The small molecule below binds the protein below.
Small molecule (SMILES): C/C(=C\c1csc(C)n1)[C@@H]1C[C@@H]2O[C@@H]2CCC[C@H](C)[C@H](O)[C@@H](C)C(=O)C(C)(C)[C@@H](O)CC(=O)O1

Binding-site contacts:
Ligand atom O70 contacts residue GLN280 of chain 1.B at 2.2 Å (h-bond).
Ligand atom C12 contacts residue THR274 of chain 1.B at 3.0 Å.
Ligand atom C13 contacts residue LEU361 of chain 1.B at 3.2 Å (hydrophobic).
Ligand atom C43 contacts residue ASP224 of chain 1.B at 3.3 Å.
Ligand atom C64 contacts residue THR274 of chain 1.B at 3.6 Å.
Ligand atom C72 contacts residue GLN280 of chain 1.B at 3.5 Å.
Ligand atom C60 contacts residue GLN280 of chain 1.B at 3.6 Å.
Ligand atom C16 contacts residue THR274 of chain 1.B at 3.5 Å.
Ligand atom S1 contacts residue GLN280 of chain 1.B at 2.8 Å (h-bond).
Ligand atom O76 contacts residue THR274 of chain 1.B at 2.3 Å (h-bond).
Ligand atom O49 contacts residue ASP224 of chain 1.B at 3.6 Å (salt-bridge).
Ligand atom C16 contacts residue GLN280 of chain 1.B at 3.8 Å.
Ligand atom C16 contacts residue GLN279 of chain 1.B at 3.4 Å.
Ligand atom C72 contacts residue THR274 of chain 1.B at 2.8 Å.
Ligand atom C64 contacts residue ARG276 of chain 1.B at 3.5 Å.
Ligand atom O26 contacts residue ALA231 of chain 1.B at 3.5 Å.
Ligand atom C12 contacts residue PRO272 of chain 1.B at 3.7 Å (hydrophobic).
Ligand atom C72 contacts residue LEU215 of chain 1.B at 3.8 Å (hydrophobic).
Ligand atom O76 contacts residue LEU215 of chain 1.B at 3.8 Å.
Ligand atom C32 contacts residue HIS227 of chain 1.B at 3.0 Å.
Ligand atom C60 contacts residue ARG276 of chain 1.B at 3.4 Å.
Ligand atom C43 contacts residue LEU215 of chain 1.B at 3.5 Å (hydrophobic).
Ligand atom N20 contacts residue THR274 of chain 1.B at 2.0 Å (h-bond).
Ligand atom C35 contacts residue HIS227 of chain 1.B at 3.2 Å.
Ligand atom C38 contacts residue HIS227 of chain 1.B at 3.0 Å.
Ligand atom O76 contacts residue LEU273 of chain 1.B at 3.2 Å.
Ligand atom C10 contacts residue PRO272 of chain 1.B at 3.6 Å (hydrophobic).
Ligand atom C24 contacts residue PHE270 of chain 1.B at 3.6 Å (hydrophobic).
Ligand atom O58 contacts residue LEU217 of chain 1.B at 3.6 Å.
Ligand atom C15 contacts residue GLN280 of chain 1.B at 3.7 Å.
Ligand atom C68 contacts residue GLN280 of chain 1.B at 3.2 Å.
Ligand atom C59 contacts residue GLN280 of chain 1.B at 3.6 Å.
Ligand atom C16 contacts residue ARG282 of chain 1.B at 3.5 Å.
Ligand atom C10 contacts residue THR274 of chain 1.B at 3.3 Å.
Ligand atom C75 contacts residue THR274 of chain 1.B at 3.2 Å.
Ligand atom C64 contacts residue GLN280 of chain 1.B at 3.4 Å.
Ligand atom C27 contacts residue ALA231 of chain 1.B at 3.8 Å (hydrophobic).
Ligand atom N20 contacts residue PRO272 of chain 1.B at 3.6 Å.
Ligand atom C15 contacts residue THR274 of chain 1.B at 2.9 Å.
Ligand atom C3 contacts residue PRO272 of chain 1.B at 3.8 Å (hydrophobic).

Sequence of chain 1.B:
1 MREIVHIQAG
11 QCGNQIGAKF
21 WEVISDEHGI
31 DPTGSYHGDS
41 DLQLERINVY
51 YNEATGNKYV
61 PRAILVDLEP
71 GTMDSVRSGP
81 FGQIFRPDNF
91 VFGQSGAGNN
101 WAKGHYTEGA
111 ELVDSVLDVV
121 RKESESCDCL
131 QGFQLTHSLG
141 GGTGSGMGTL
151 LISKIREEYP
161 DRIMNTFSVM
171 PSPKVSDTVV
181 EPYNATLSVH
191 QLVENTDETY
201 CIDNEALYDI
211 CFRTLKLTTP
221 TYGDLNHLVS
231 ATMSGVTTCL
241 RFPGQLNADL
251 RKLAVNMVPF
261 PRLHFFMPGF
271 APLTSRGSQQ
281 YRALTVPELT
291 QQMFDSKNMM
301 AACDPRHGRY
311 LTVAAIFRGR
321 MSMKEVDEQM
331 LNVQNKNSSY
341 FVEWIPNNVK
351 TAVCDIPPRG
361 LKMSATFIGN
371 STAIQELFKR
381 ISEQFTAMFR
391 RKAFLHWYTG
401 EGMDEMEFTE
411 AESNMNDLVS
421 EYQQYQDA